Binding-site contacts:
Ligand atom OAM contacts residue THR23 of chain 1.A at 3.6 Å.
Ligand atom OAI contacts residue LYS90 of chain 1.A at 3.1 Å (salt-bridge).
Ligand atom CBK contacts residue ARG25 of chain 1.A at 3.4 Å.
Ligand atom CBV contacts residue ARG50 of chain 1.A at 3.5 Å.
Ligand atom OAK contacts residue SER24 of chain 1.A at 3.5 Å (h-bond).
Ligand atom OBF contacts residue ARG50 of chain 1.A at 3.1 Å (salt-bridge).
Ligand atom OAL contacts residue ARG25 of chain 1.A at 2.9 Å (salt-bridge).
Ligand atom OAI contacts residue ARG50 of chain 1.A at 2.9 Å (salt-bridge).
Ligand atom CBM contacts residue VAL152 of chain 1.A at 3.7 Å (hydrophobic).
Ligand atom CBL contacts residue TYR46 of chain 1.A at 3.5 Å (hydrophobic).
Ligand atom OAN contacts residue TYR46 of chain 1.A at 2.7 Å (h-bond).
Ligand atom CBG contacts residue VAL148 of chain 1.A at 3.7 Å (hydrophobic).
Ligand atom CAT contacts residue TYR46 of chain 1.A at 3.6 Å (hydrophobic).
Ligand atom CAC contacts residue VAL148 of chain 1.A at 3.4 Å (hydrophobic).
Ligand atom OAJ contacts residue ARG25 of chain 1.A at 3.0 Å (salt-bridge).
Ligand atom OBD contacts residue PHE27 of chain 1.A at 3.6 Å.
Ligand atom CAB contacts residue ARG191 of chain 1.A at 3.7 Å.
Ligand atom OAP contacts residue THR23 of chain 1.A at 2.8 Å (h-bond).
Ligand atom OAK contacts residue ARG25 of chain 1.A at 3.3 Å (salt-bridge).
Ligand atom CAD contacts residue VAL295 of chain 1.B at 3.7 Å (hydrophobic).
Ligand atom CAW contacts residue TYR46 of chain 1.A at 3.7 Å (hydrophobic).
Ligand atom OBE contacts residue ARG50 of chain 1.A at 3.3 Å (salt-bridge).
Ligand atom CAX contacts residue ALA269 of chain 1.A at 3.7 Å (hydrophobic).
Ligand atom CAZ contacts residue ARG50 of chain 1.A at 3.5 Å.
Ligand atom CAF contacts residue TYR46 of chain 1.A at 3.5 Å (hydrophobic).
Ligand atom OAM contacts residue ARG25 of chain 1.A at 2.8 Å (salt-bridge).
Ligand atom OAN contacts residue PHE27 of chain 1.A at 3.3 Å.
Ligand atom OAK contacts residue SER26 of chain 1.A at 2.9 Å (h-bond).
Ligand atom CAA contacts residue ASP53 of chain 1.A at 3.5 Å.
Ligand atom CAR contacts residue SER26 of chain 1.A at 3.7 Å.
Ligand atom OAP contacts residue ARG50 of chain 1.A at 2.8 Å (salt-bridge).
Ligand atom CAV contacts residue TYR46 of chain 1.A at 3.6 Å (hydrophobic).
Ligand atom OAG contacts residue VAL148 of chain 1.A at 3.5 Å (h-bond).
Ligand atom CBM contacts residue TYR46 of chain 1.A at 3.6 Å (hydrophobic).
Ligand atom CBJ contacts residue ARG50 of chain 1.A at 3.7 Å.
Ligand atom OBF contacts residue TYR46 of chain 1.A at 3.2 Å (h-bond).
Ligand atom CAQ contacts residue PHE27 of chain 1.A at 3.6 Å (hydrophobic).
Ligand atom CBL contacts residue SER24 of chain 1.A at 3.4 Å.
Ligand atom CAC contacts residue MET123 of chain 1.A at 3.7 Å (hydrophobic).
Ligand atom OAN contacts residue SER24 of chain 1.A at 2.6 Å (h-bond).

Sequence of chain 1.B:
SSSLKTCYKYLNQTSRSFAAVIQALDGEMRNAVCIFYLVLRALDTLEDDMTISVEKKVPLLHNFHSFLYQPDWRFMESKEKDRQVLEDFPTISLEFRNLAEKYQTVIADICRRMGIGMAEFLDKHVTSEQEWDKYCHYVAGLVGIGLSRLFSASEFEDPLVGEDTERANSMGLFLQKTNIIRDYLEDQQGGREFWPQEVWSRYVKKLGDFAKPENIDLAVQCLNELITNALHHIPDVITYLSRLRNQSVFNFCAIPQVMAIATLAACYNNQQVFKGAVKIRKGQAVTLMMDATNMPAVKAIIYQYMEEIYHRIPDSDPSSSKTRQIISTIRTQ

Sequence of chain 1.A:
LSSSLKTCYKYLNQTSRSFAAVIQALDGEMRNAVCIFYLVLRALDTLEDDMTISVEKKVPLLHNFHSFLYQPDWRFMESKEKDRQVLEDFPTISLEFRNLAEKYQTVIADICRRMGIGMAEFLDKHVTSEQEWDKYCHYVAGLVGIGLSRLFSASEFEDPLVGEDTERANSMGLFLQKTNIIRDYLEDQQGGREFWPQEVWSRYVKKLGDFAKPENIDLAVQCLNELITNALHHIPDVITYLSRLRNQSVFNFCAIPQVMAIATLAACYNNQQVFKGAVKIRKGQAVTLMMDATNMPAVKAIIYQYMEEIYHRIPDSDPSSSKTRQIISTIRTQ

The small molecule below binds the protein below.
Small molecule (SMILES): C=C(CC[C@]12O[C@H](C(=O)O)[C@@](O)(C(=O)O)[C@](C(=O)O)(O1)[C@H](OC(=O)/C=C/[C@@H](C)C[C@@H](C)CC)[C@H]2O)[C@@H](OC(C)=O)[C@H](C)Cc1ccccc1